The small molecule below binds the protein below.
Small molecule (SMILES): Nc1nc2cc3nc(NCCc4ccc(C(=O)O)cc4)[nH]c3cc2c(=O)[nH]1

Sequence of chain 1.A:
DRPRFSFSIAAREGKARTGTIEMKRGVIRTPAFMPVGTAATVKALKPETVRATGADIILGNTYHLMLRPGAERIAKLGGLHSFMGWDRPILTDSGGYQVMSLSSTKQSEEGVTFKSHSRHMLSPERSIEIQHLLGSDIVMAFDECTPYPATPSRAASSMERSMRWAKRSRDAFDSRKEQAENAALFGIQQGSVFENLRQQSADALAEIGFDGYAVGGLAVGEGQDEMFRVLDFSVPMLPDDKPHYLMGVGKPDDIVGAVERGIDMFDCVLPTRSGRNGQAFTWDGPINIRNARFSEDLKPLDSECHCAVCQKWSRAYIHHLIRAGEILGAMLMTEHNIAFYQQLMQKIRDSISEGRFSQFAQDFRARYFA

Binding-site contacts:
Ligand atom C7 contacts residue ASP158 of chain 1.A at 3.5 Å.
Ligand atom C14 contacts residue GLY263 of chain 1.A at 3.6 Å.
Ligand atom C19 contacts residue VAL284 of chain 1.A at 3.6 Å (hydrophobic).
Ligand atom N15 contacts residue GLY263 of chain 1.A at 3.6 Å.
Ligand atom N10 contacts residue ILE203 of chain 1.A at 3.5 Å.
Ligand atom N13 contacts residue TYR108 of chain 1.A at 3.5 Å.
Ligand atom C2 contacts residue CYS160 of chain 1.A at 3.6 Å (hydrophobic).
Ligand atom N12 contacts residue MET262 of chain 1.A at 3.5 Å (h-bond).
Ligand atom N15 contacts residue ALA234 of chain 1.A at 2.9 Å (h-bond).
Ligand atom N8 contacts residue ASP104 of chain 1.A at 2.8 Å (salt-bridge).
Ligand atom O27 contacts residue ARG288 of chain 1.A at 2.4 Å (salt-bridge).
Ligand atom N12 contacts residue LEU233 of chain 1.A at 2.8 Å (h-bond).
Ligand atom C4 contacts residue TYR108 of chain 1.A at 3.6 Å (hydrophobic).
Ligand atom C9 contacts residue MET262 of chain 1.A at 3.6 Å (hydrophobic).
Ligand atom C20 contacts residue VAL284 of chain 1.A at 3.4 Å (hydrophobic).
Ligand atom N8 contacts residue MET262 of chain 1.A at 3.4 Å.
Ligand atom N10 contacts residue ASP158 of chain 1.A at 2.8 Å (salt-bridge).
Ligand atom O18 contacts residue GLY232 of chain 1.A at 2.8 Å (h-bond).
Ligand atom C9 contacts residue ASP104 of chain 1.A at 3.5 Å.
Ligand atom C20 contacts residue ARG288 of chain 1.A at 3.2 Å.
Ligand atom N11 contacts residue ASP158 of chain 1.A at 2.7 Å (salt-bridge).
Ligand atom C9 contacts residue ASP158 of chain 1.A at 3.5 Å.
Ligand atom C14 contacts residue MET262 of chain 1.A at 3.6 Å (hydrophobic).
Ligand atom C17 contacts residue ALA234 of chain 1.A at 3.4 Å (hydrophobic).
Ligand atom O18 contacts residue GLN205 of chain 1.A at 2.9 Å (h-bond).
Ligand atom O18 contacts residue CYS160 of chain 1.A at 3.4 Å.
Ligand atom C16 contacts residue GLY263 of chain 1.A at 3.5 Å.
Ligand atom N8 contacts residue TYR108 of chain 1.A at 3.3 Å.
Ligand atom N13 contacts residue GLY263 of chain 1.A at 3.6 Å.
Ligand atom C5 contacts residue TYR108 of chain 1.A at 3.5 Å (hydrophobic).
Ligand atom C6 contacts residue TYR108 of chain 1.A at 3.5 Å (hydrophobic).
Ligand atom C14 contacts residue ALA234 of chain 1.A at 3.6 Å (hydrophobic).
Ligand atom O27 contacts residue VAL284 of chain 1.A at 3.4 Å.
Ligand atom C3 contacts residue TYR108 of chain 1.A at 3.6 Å (hydrophobic).
Ligand atom O18 contacts residue GLY231 of chain 1.A at 3.3 Å.
Ligand atom O21 contacts residue LEU285 of chain 1.A at 3.4 Å.
Ligand atom O18 contacts residue ASP158 of chain 1.A at 3.5 Å (salt-bridge).
Ligand atom N12 contacts residue ALA234 of chain 1.A at 3.5 Å (h-bond).
Ligand atom O21 contacts residue ARG288 of chain 1.A at 3.1 Å (salt-bridge).
Ligand atom N10 contacts residue ASP104 of chain 1.A at 2.7 Å (salt-bridge).